Binding-site contacts:
Ligand atom CBD contacts residue THR1 of chain 1.C at 3.7 Å.
Ligand atom CAF contacts residue VAL127 of chain 1.X at 3.5 Å (hydrophobic).
Ligand atom CBK contacts residue VAL31 of chain 1.C at 2.8 Å (hydrophobic).
Ligand atom CBD contacts residue GLY47 of chain 1.C at 3.0 Å.
Ligand atom CAI contacts residue ASP125 of chain 1.X at 3.1 Å.
Ligand atom CBJ contacts residue ALA20 of chain 1.C at 3.6 Å (hydrophobic).
Ligand atom NAN contacts residue SER21 of chain 1.C at 3.5 Å (h-bond).
Ligand atom CAV contacts residue GLN131 of chain 1.X at 2.7 Å.
Ligand atom CBL contacts residue GLN53 of chain 1.C at 3.2 Å.
Ligand atom NAZ contacts residue CYS48 of chain 1.C at 3.5 Å.
Ligand atom CBM contacts residue GLN53 of chain 1.C at 2.7 Å.
Ligand atom O contacts residue ALA49 of chain 1.C at 3.3 Å.
Ligand atom CBG contacts residue ALA49 of chain 1.C at 3.2 Å (hydrophobic).
Ligand atom CAX contacts residue SER21 of chain 1.C at 3.0 Å.
Ligand atom CAY contacts residue GLY47 of chain 1.C at 3.4 Å.
Ligand atom CAU contacts residue ALA28 of chain 1.C at 3.4 Å (hydrophobic).
Ligand atom CB contacts residue ASP125 of chain 1.X at 3.4 Å.
Ligand atom CBC contacts residue ALA49 of chain 1.C at 3.7 Å (hydrophobic).
Ligand atom N contacts residue ASP125 of chain 1.X at 2.5 Å (salt-bridge).
Ligand atom OD1 contacts residue SER27 of chain 1.C at 3.3 Å.
Ligand atom CAD contacts residue VAL127 of chain 1.X at 3.7 Å (hydrophobic).
Ligand atom OBB contacts residue GLY47 of chain 1.C at 3.4 Å (h-bond).
Ligand atom CAU contacts residue GLN131 of chain 1.X at 3.3 Å.
Ligand atom NAZ contacts residue ALA49 of chain 1.C at 3.1 Å (h-bond).
Ligand atom CBC contacts residue GLY47 of chain 1.C at 3.0 Å.
Ligand atom CB contacts residue SER129 of chain 1.X at 3.2 Å.
Ligand atom CBH contacts residue ALA49 of chain 1.C at 2.9 Å (hydrophobic).
Ligand atom CBN contacts residue ALA49 of chain 1.C at 3.0 Å (hydrophobic).
Ligand atom NAZ contacts residue GLY47 of chain 1.C at 2.6 Å (h-bond).
Ligand atom CAE contacts residue VAL127 of chain 1.X at 3.0 Å (hydrophobic).
Ligand atom CBJ contacts residue VAL31 of chain 1.C at 2.8 Å (hydrophobic).
Ligand atom CAS contacts residue GLN131 of chain 1.X at 3.6 Å.
Ligand atom CA contacts residue ASP125 of chain 1.X at 3.5 Å.
Ligand atom CAU contacts residue SER27 of chain 1.C at 3.6 Å.
Ligand atom CBI contacts residue ALA49 of chain 1.C at 3.3 Å (hydrophobic).
Ligand atom ND2 contacts residue SER129 of chain 1.X at 3.5 Å (h-bond).
Ligand atom OAK contacts residue ALA22 of chain 1.C at 3.5 Å.
Ligand atom CBA contacts residue GLY47 of chain 1.C at 2.8 Å.
Ligand atom CAH contacts residue ASP125 of chain 1.X at 3.1 Å.
Ligand atom CBL contacts residue TYR130 of chain 1.X at 3.7 Å (hydrophobic).

Sequence of chain 1.X:
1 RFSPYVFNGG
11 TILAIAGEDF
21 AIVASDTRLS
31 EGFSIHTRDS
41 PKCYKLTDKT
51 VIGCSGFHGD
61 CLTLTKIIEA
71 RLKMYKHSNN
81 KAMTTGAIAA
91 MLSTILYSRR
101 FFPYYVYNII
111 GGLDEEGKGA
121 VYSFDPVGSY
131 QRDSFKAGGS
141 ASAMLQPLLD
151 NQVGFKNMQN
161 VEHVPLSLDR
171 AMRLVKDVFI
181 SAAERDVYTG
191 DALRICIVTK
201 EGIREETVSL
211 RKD

A small-molecule ligand and the protein it binds are described below.
Small molecule (SMILES): CC(C)(C)NC(=O)C[C@H](NC(=O)CCc1ccccc1)C(=O)NCCNC(=O)c1cccc(-c2ccccc2)c1

Sequence of chain 1.C:
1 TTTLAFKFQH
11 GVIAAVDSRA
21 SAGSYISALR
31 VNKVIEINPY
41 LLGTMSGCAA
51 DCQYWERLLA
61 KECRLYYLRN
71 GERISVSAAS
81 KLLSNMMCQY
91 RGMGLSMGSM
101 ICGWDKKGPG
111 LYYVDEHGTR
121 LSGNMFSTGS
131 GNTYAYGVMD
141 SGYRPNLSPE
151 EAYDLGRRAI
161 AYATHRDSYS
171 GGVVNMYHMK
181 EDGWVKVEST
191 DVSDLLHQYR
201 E